Binding-site contacts:
Ligand atom O01 contacts residue GLU84 of chain 1.E at 2.8 Å (salt-bridge).
Ligand atom C07 contacts residue SER58 of chain 1.D at 3.9 Å.
Ligand atom C03 contacts residue ARG54 of chain 1.D at 3.7 Å.
Ligand atom O13 contacts residue THR89 of chain 1.E at 4.0 Å.
Ligand atom O01 contacts residue ARG54 of chain 1.D at 2.9 Å (salt-bridge).
Ligand atom C12 contacts residue VAL92 of chain 1.E at 3.7 Å (hydrophobic).
Ligand atom C06 contacts residue ARG54 of chain 1.D at 4.0 Å.
Ligand atom O13 contacts residue ARG54 of chain 1.D at 4.2 Å.
Ligand atom B02 contacts residue GLU84 of chain 1.E at 3.5 Å.
Ligand atom B02 contacts residue ARG54 of chain 1.D at 3.5 Å.
Ligand atom B02 contacts residue VAL92 of chain 1.E at 4.1 Å.
Ligand atom C05 contacts residue PHE57 of chain 1.D at 4.2 Å (hydrophobic).
Ligand atom C06 contacts residue VAL92 of chain 1.E at 4.3 Å (hydrophobic).
Ligand atom O11 contacts residue ARG54 of chain 1.D at 3.8 Å.
Ligand atom N09 contacts residue ALA291 of chain 1.D at 4.4 Å.
Ligand atom O13 contacts residue GLU84 of chain 1.E at 2.8 Å (salt-bridge).
Ligand atom O01 contacts residue LEU267 of chain 1.D at 3.9 Å.
Ligand atom O10 contacts residue LEU267 of chain 1.D at 3.9 Å.
Ligand atom N09 contacts residue ARG54 of chain 1.D at 3.9 Å.
Ligand atom O11 contacts residue TYR96 of chain 1.E at 4.0 Å.
Ligand atom C04 contacts residue VAL92 of chain 1.E at 4.0 Å (hydrophobic).
Ligand atom C08 contacts residue TYR96 of chain 1.E at 4.5 Å (hydrophobic).
Ligand atom O10 contacts residue ALA291 of chain 1.D at 3.6 Å.
Ligand atom C12 contacts residue ARG54 of chain 1.D at 3.4 Å.
Ligand atom C05 contacts residue VAL92 of chain 1.E at 4.3 Å (hydrophobic).
Ligand atom C04 contacts residue ARG54 of chain 1.D at 4.1 Å.
Ligand atom C07 contacts residue TYR96 of chain 1.E at 3.4 Å (hydrophobic).
Ligand atom N09 contacts residue TYR96 of chain 1.E at 4.4 Å.
Ligand atom O11 contacts residue ARG294 of chain 1.D at 3.4 Å.
Ligand atom C08 contacts residue ARG54 of chain 1.D at 3.6 Å.
Ligand atom C06 contacts residue TYR96 of chain 1.E at 4.1 Å (hydrophobic).
Ligand atom C08 contacts residue VAL92 of chain 1.E at 4.0 Å (hydrophobic).
Ligand atom O11 contacts residue ALA291 of chain 1.D at 4.3 Å.
Ligand atom C07 contacts residue PHE57 of chain 1.D at 4.0 Å (hydrophobic).
Ligand atom O10 contacts residue ARG54 of chain 1.D at 4.3 Å.
Ligand atom C05 contacts residue ARG54 of chain 1.D at 4.3 Å.
Ligand atom C03 contacts residue VAL92 of chain 1.E at 3.7 Å (hydrophobic).
Ligand atom N09 contacts residue ARG294 of chain 1.D at 4.3 Å.
Ligand atom C07 contacts residue ARG54 of chain 1.D at 3.6 Å.

Sequence of chain 1.E:
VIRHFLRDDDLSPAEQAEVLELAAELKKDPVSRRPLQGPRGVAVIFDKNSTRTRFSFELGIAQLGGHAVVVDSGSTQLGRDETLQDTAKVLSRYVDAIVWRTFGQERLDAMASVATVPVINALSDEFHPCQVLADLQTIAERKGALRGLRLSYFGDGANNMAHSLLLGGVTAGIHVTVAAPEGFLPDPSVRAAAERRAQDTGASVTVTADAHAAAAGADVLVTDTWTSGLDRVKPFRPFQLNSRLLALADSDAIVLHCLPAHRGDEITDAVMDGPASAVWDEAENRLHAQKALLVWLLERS

Sequence of chain 1.D:
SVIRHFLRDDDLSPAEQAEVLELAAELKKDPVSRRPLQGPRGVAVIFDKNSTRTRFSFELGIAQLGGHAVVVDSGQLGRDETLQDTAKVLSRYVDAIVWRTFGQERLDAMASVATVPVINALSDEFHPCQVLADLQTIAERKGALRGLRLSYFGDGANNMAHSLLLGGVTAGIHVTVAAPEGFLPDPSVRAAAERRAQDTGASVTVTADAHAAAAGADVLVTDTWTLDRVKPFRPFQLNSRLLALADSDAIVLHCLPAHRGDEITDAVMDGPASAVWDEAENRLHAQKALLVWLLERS

The small molecule below binds the protein below.
Small molecule (SMILES): Cc1ccc(B(O)O)cc1[N+](=O)[O-]